Sequence of chain 1.C:
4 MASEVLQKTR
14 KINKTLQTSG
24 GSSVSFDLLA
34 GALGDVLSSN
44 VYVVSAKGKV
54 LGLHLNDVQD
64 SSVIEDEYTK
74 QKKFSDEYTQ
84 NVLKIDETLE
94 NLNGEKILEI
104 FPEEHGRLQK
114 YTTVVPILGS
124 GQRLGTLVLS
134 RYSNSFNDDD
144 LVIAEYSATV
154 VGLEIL

Binding-site contacts:
Ligand atom O contacts residue GLU107 of chain 1.C at 3.9 Å.
Ligand atom C contacts residue TYR45 of chain 1.C at 3.2 Å (hydrophobic).
Ligand atom CD1 contacts residue TYR45 of chain 1.C at 4.3 Å (hydrophobic).
Ligand atom CG1 contacts residue PHE104 of chain 1.C at 4.1 Å (hydrophobic).
Ligand atom CA contacts residue ASP63 of chain 1.C at 3.3 Å.
Ligand atom CD1 contacts residue SER65 of chain 1.C at 3.4 Å.
Ligand atom CA contacts residue SER65 of chain 1.C at 3.5 Å.
Ligand atom CD1 contacts residue PHE77 of chain 1.C at 3.8 Å (hydrophobic).
Ligand atom N contacts residue SER64 of chain 1.C at 4.3 Å.
Ligand atom CB contacts residue SER65 of chain 1.C at 4.0 Å.
Ligand atom C contacts residue LYS113 of chain 1.C at 3.6 Å.
Ligand atom CD1 contacts residue PHE104 of chain 1.C at 4.0 Å (hydrophobic).
Ligand atom C contacts residue SER133 of chain 1.C at 4.3 Å.
Ligand atom CD1 contacts residue TYR81 of chain 1.C at 4.0 Å (hydrophobic).
Ligand atom CG1 contacts residue TYR81 of chain 1.C at 4.0 Å (hydrophobic).
Ligand atom OXT contacts residue LYS113 of chain 1.C at 3.7 Å.
Ligand atom CG1 contacts residue SER65 of chain 1.C at 3.4 Å.
Ligand atom N contacts residue TYR45 of chain 1.C at 3.9 Å.
Ligand atom O contacts residue ARG110 of chain 1.C at 4.2 Å.
Ligand atom O contacts residue LYS113 of chain 1.C at 2.8 Å (salt-bridge).
Ligand atom O contacts residue SER133 of chain 1.C at 3.9 Å.
Ligand atom OXT contacts residue TYR45 of chain 1.C at 2.5 Å (h-bond).
Ligand atom CA contacts residue GLU107 of chain 1.C at 3.9 Å.
Ligand atom CG2 contacts residue VAL131 of chain 1.C at 3.8 Å (hydrophobic).
Ligand atom N contacts residue ARG110 of chain 1.C at 3.5 Å (salt-bridge).
Ligand atom C contacts residue ASP63 of chain 1.C at 3.2 Å.
Ligand atom N contacts residue ASP63 of chain 1.C at 2.6 Å (salt-bridge).
Ligand atom OXT contacts residue ASN43 of chain 1.C at 2.7 Å (h-bond).
Ligand atom CG1 contacts residue GLU107 of chain 1.C at 3.7 Å.
Ligand atom N contacts residue GLU107 of chain 1.C at 3.0 Å (salt-bridge).
Ligand atom CG2 contacts residue TYR45 of chain 1.C at 3.9 Å (hydrophobic).
Ligand atom N contacts residue SER65 of chain 1.C at 2.7 Å (h-bond).
Ligand atom C contacts residue ASN43 of chain 1.C at 3.7 Å.
Ligand atom OXT contacts residue ASP63 of chain 1.C at 3.5 Å (salt-bridge).
Ligand atom CG2 contacts residue THR115 of chain 1.C at 4.2 Å.
Ligand atom O contacts residue ASP63 of chain 1.C at 3.5 Å (salt-bridge).
Ligand atom CA contacts residue TYR45 of chain 1.C at 3.2 Å (hydrophobic).
Ligand atom CB contacts residue GLU107 of chain 1.C at 3.6 Å.
Ligand atom CG2 contacts residue SER133 of chain 1.C at 3.5 Å.
Ligand atom O contacts residue ASN43 of chain 1.C at 4.1 Å.

This protein binds this small molecule.
Small molecule (SMILES): CC[C@H](C)[C@H](N)C(=O)O